The protein below binds the small molecule below.
Small molecule (SMILES): C[C@H](C[C@@H](C[C@H](C[C@@H](C[C@@H](CCN1CCCC1=O)N1CCCC1=O)N1CCCC1=O)N1CCCC1=O)N1CCCC1=O)N1CCCC1=O

Binding-site contacts:
Ligand atom O03 contacts residue PHE66 of chain 8.A at 4.2 Å.
Ligand atom C36 contacts residue ILE79 of chain 8.A at 3.8 Å (hydrophobic).
Ligand atom C05 contacts residue PHE66 of chain 8.A at 4.4 Å (hydrophobic).
Ligand atom O04 contacts residue MET32 of chain 8.A at 4.3 Å.
Ligand atom C33 contacts residue ILE79 of chain 8.A at 3.7 Å (hydrophobic).
Ligand atom C06 contacts residue PHE66 of chain 8.A at 4.0 Å (hydrophobic).
Ligand atom C36 contacts residue ARG83 of chain 8.A at 4.0 Å.
Ligand atom C35 contacts residue ARG83 of chain 8.A at 4.3 Å.
Ligand atom C35 contacts residue PHE66 of chain 8.A at 4.3 Å (hydrophobic).
Ligand atom O03 contacts residue ASN30 of chain 8.A at 4.3 Å.
Ligand atom C36 contacts residue GLU81 of chain 8.A at 4.4 Å.
Ligand atom C35 contacts residue GLU81 of chain 8.A at 3.8 Å.
Ligand atom C37 contacts residue ILE79 of chain 8.A at 4.2 Å (hydrophobic).
Ligand atom O06 contacts residue ARG83 of chain 8.A at 4.3 Å.
Ligand atom N04 contacts residue PHE66 of chain 8.A at 4.2 Å.
Ligand atom C04 contacts residue MET32 of chain 8.A at 4.0 Å (hydrophobic).
Ligand atom O06 contacts residue ILE79 of chain 8.A at 3.8 Å.
Ligand atom C27 contacts residue PHE66 of chain 8.A at 3.8 Å (hydrophobic).
Ligand atom C04 contacts residue PHE66 of chain 8.A at 4.1 Å (hydrophobic).
Ligand atom C34 contacts residue PHE66 of chain 8.A at 4.1 Å (hydrophobic).
Ligand atom C34 contacts residue LEU36 of chain 8.A at 4.0 Å (hydrophobic).
Ligand atom C29 contacts residue PHE66 of chain 8.A at 4.0 Å (hydrophobic).
Ligand atom C35 contacts residue GLY82 of chain 8.A at 4.2 Å.
Ligand atom C28 contacts residue PHE66 of chain 8.A at 3.8 Å (hydrophobic).
Ligand atom C27 contacts residue MET67 of chain 8.A at 4.4 Å (hydrophobic).
Ligand atom C08 contacts residue MET32 of chain 8.A at 4.2 Å (hydrophobic).
Ligand atom C35 contacts residue ILE79 of chain 8.A at 4.0 Å (hydrophobic).
Ligand atom C32 contacts residue ILE79 of chain 8.A at 4.5 Å (hydrophobic).
Ligand atom O03 contacts residue MET32 of chain 8.A at 4.5 Å.
Ligand atom C26 contacts residue PHE66 of chain 8.A at 3.7 Å (hydrophobic).
Ligand atom C06 contacts residue MET32 of chain 8.A at 3.9 Å (hydrophobic).

Sequence of chain 8.A:
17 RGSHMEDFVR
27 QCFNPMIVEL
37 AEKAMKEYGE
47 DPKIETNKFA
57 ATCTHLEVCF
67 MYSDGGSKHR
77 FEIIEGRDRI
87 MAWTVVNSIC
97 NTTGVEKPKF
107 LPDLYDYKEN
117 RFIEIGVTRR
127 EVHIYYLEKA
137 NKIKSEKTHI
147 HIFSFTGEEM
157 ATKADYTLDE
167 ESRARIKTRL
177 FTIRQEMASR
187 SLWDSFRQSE